Binding-site contacts:
Ligand atom C4 contacts residue GLN155 of chain 2.A at 3.6 Å.
Ligand atom CA contacts residue GLN173 of chain 2.A at 3.3 Å.
Ligand atom C1 contacts residue GLN155 of chain 2.A at 3.7 Å.
Ligand atom C7 contacts residue LEU32 of chain 2.A at 3.5 Å (hydrophobic).
Ligand atom OXT contacts residue PHE35 of chain 2.A at 3.8 Å.
Ligand atom N contacts residue GLN155 of chain 2.A at 2.6 Å (h-bond).
Ligand atom C6 contacts residue LEU32 of chain 2.A at 3.6 Å (hydrophobic).
Ligand atom C4 contacts residue HIS70 of chain 2.A at 3.6 Å.
Ligand atom C4A contacts residue GLN155 of chain 2.A at 3.5 Å.
Ligand atom C8A contacts residue GLY34 of chain 2.A at 3.9 Å.
Ligand atom C6 contacts residue GLN155 of chain 2.A at 3.7 Å.
Ligand atom OXT contacts residue GLY34 of chain 2.A at 4.0 Å.
Ligand atom C1 contacts residue GLY34 of chain 2.A at 3.6 Å.
Ligand atom C contacts residue TYR151 of chain 2.A at 3.4 Å (hydrophobic).
Ligand atom C8 contacts residue GLY34 of chain 2.A at 3.8 Å.
Ligand atom N contacts residue GLN173 of chain 2.A at 2.8 Å (h-bond).
Ligand atom C5 contacts residue GLN155 of chain 2.A at 3.5 Å.
Ligand atom C8A contacts residue GLN155 of chain 2.A at 3.7 Å.
Ligand atom C9 contacts residue GLU36 of chain 2.A at 3.9 Å.
Ligand atom C2 contacts residue GLN155 of chain 2.A at 3.5 Å.
Ligand atom C7 contacts residue TYR161 of chain 2.A at 3.7 Å (hydrophobic).
Ligand atom CA contacts residue TYR151 of chain 2.A at 3.4 Å (hydrophobic).
Ligand atom CA contacts residue GLY34 of chain 2.A at 4.0 Å.
Ligand atom C contacts residue GLN173 of chain 2.A at 3.7 Å.
Ligand atom C3 contacts residue ALA67 of chain 2.A at 3.8 Å (hydrophobic).
Ligand atom C3 contacts residue GLN155 of chain 2.A at 3.5 Å.
Ligand atom C6 contacts residue TYR161 of chain 2.A at 3.4 Å (hydrophobic).
Ligand atom OXT contacts residue GLU36 of chain 2.A at 3.0 Å (salt-bridge).
Ligand atom C6 contacts residue HIS160 of chain 2.A at 3.8 Å.
Ligand atom C4A contacts residue LEU65 of chain 2.A at 3.6 Å (hydrophobic).
Ligand atom C5 contacts residue LEU65 of chain 2.A at 3.7 Å (hydrophobic).
Ligand atom N contacts residue TYR151 of chain 2.A at 2.7 Å (h-bond).
Ligand atom C5 contacts residue HIS160 of chain 2.A at 3.7 Å.
Ligand atom C9 contacts residue TYR151 of chain 2.A at 3.7 Å (hydrophobic).
Ligand atom O contacts residue GLN173 of chain 2.A at 3.0 Å (h-bond).
Ligand atom C4 contacts residue LEU65 of chain 2.A at 3.6 Å (hydrophobic).
Ligand atom CA contacts residue GLN155 of chain 2.A at 3.8 Å.
Ligand atom C9 contacts residue GLY34 of chain 2.A at 3.6 Å.
Ligand atom O contacts residue TYR151 of chain 2.A at 3.3 Å (h-bond).
Ligand atom C3 contacts residue HIS70 of chain 2.A at 3.7 Å.

The small molecule below binds the protein below.
Small molecule (SMILES): N[C@@H](Cc1ccc2ccccc2c1)C(=O)O

Sequence of chain 2.A:
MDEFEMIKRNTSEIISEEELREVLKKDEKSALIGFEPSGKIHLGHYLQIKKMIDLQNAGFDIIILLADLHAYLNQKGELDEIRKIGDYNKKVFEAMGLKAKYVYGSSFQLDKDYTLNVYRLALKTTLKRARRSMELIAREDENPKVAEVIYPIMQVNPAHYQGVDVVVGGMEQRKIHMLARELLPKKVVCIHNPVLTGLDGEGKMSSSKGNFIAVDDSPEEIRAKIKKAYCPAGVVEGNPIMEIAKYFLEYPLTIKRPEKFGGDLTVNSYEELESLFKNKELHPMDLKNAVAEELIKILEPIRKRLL